Binding-site contacts:
Ligand atom C5 contacts residue ASN17 of chain 1.A at 3.7 Å.
Ligand atom C7 contacts residue GLY15 of chain 1.A at 4.1 Å.
Ligand atom O5 contacts residue ASN17 of chain 1.A at 2.4 Å (h-bond).
Ligand atom C8 contacts residue THR34 of chain 1.A at 4.1 Å.
Ligand atom C4 contacts residue ASN17 of chain 1.A at 4.3 Å.
Ligand atom O7 contacts residue THR34 of chain 1.A at 3.5 Å.
Ligand atom C7 contacts residue ASN17 of chain 1.A at 3.4 Å.
Ligand atom O6 contacts residue LEU123 of chain 1.A at 4.4 Å.
Ligand atom N2 contacts residue GLY15 of chain 1.A at 3.6 Å.
Ligand atom C8 contacts residue GLY15 of chain 1.A at 3.6 Å.
Ligand atom C6 contacts residue LEU123 of chain 1.A at 4.1 Å (hydrophobic).
Ligand atom C8 contacts residue ALA36 of chain 1.A at 4.2 Å (hydrophobic).
Ligand atom C7 contacts residue THR34 of chain 1.A at 4.2 Å.
Ligand atom N2 contacts residue ASN17 of chain 1.A at 2.9 Å (h-bond).
Ligand atom O5 contacts residue LEU123 of chain 1.A at 3.6 Å.
Ligand atom O7 contacts residue ASN17 of chain 1.A at 3.5 Å (h-bond).
Ligand atom C8 contacts residue THR35 of chain 1.A at 3.8 Å.
Ligand atom C8 contacts residue ASN17 of chain 1.A at 4.5 Å.
Ligand atom C1 contacts residue LEU123 of chain 1.A at 4.3 Å (hydrophobic).
Ligand atom C3 contacts residue ASN17 of chain 1.A at 3.9 Å.
Ligand atom C5 contacts residue LEU123 of chain 1.A at 4.2 Å (hydrophobic).
Ligand atom C1 contacts residue ASN17 of chain 1.A at 1.4 Å.
Ligand atom C2 contacts residue ASN17 of chain 1.A at 2.5 Å.

Sequence of chain 1.A:
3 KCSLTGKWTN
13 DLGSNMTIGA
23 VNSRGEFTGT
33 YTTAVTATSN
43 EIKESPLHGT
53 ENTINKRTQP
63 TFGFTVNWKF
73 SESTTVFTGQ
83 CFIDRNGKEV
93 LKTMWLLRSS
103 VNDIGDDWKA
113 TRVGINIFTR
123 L

This small molecule binds to this protein.
Small molecule (SMILES): CC(=O)N[C@@H]1[C@@H](O)[C@H](O)[C@@H](CO)O[C@H]1O